Binding-site contacts:
Ligand atom C3 contacts residue NAG1 of chain 1.L at 3.6 Å.
Ligand atom C5 contacts residue NAG1 of chain 1.L at 3.9 Å.
Ligand atom O5 contacts residue NAG1 of chain 1.L at 2.8 Å (h-bond).
Ligand atom C4 contacts residue NAG1 of chain 1.L at 4.3 Å.
Ligand atom C7 contacts residue NAG1 of chain 1.L at 2.8 Å.
Ligand atom O6 contacts residue NAG1 of chain 1.L at 4.3 Å.
Ligand atom C2 contacts residue NAG1 of chain 1.L at 2.2 Å.
Ligand atom C8 contacts residue NAG1 of chain 1.L at 3.8 Å.
Ligand atom C1 contacts residue NAG1 of chain 1.L at 1.6 Å.
Ligand atom N2 contacts residue NAG1 of chain 1.L at 2.3 Å (h-bond).
Ligand atom O7 contacts residue NAG1 of chain 1.L at 3.2 Å (h-bond).

A protein and the small-molecule ligand that binds it are described below.
Small molecule (SMILES): CC(=O)N[C@H]1CO[C@H](CO)[C@@H](O[C@@H]2O[C@H](CO)[C@@H](O)[C@H](O)[C@@H]2O)[C@@H]1O